Sequence of chain 1.L:
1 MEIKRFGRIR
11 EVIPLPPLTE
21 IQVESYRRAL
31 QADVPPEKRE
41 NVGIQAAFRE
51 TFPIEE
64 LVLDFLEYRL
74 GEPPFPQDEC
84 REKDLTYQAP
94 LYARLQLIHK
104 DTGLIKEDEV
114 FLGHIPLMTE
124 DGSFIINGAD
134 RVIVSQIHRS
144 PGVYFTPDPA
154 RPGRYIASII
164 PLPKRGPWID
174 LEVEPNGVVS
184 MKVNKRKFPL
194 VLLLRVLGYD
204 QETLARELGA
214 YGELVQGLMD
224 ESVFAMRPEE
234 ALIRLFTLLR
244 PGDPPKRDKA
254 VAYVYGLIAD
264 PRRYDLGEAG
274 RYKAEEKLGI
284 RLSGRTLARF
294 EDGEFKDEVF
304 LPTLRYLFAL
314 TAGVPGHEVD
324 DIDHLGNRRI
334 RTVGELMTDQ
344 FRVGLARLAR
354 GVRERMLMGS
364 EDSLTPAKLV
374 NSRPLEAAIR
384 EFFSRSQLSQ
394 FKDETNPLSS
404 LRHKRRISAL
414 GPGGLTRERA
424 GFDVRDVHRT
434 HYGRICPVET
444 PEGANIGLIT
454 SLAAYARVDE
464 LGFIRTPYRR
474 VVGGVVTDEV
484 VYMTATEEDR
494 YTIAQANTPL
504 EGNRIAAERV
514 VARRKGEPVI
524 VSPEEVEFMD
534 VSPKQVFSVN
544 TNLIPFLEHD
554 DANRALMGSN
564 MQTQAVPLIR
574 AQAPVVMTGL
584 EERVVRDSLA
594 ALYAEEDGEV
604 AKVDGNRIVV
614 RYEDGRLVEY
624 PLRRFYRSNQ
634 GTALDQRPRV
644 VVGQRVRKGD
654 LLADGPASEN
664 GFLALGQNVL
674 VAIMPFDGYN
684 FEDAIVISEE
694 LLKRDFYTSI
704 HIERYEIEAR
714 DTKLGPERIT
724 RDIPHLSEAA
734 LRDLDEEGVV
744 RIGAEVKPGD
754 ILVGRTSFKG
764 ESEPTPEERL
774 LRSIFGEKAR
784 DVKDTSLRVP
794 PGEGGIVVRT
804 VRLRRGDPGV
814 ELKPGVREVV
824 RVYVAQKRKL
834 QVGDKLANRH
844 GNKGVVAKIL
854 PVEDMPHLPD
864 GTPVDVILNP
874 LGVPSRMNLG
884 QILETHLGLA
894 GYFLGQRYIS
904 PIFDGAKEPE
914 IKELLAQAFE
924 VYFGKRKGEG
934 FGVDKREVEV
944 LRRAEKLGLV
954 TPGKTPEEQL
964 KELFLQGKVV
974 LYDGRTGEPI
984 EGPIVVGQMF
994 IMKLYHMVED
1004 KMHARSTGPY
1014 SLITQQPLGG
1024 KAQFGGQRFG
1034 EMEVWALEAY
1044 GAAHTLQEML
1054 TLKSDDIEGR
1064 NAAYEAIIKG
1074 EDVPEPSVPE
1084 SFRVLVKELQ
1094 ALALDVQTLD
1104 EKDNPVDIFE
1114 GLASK

Binding-site contacts:
Ligand atom C5' contacts residue PHE394 of chain 1.L at 4.2 Å (hydrophobic).
Ligand atom N2 contacts residue GLY342 of chain 1.O at 3.3 Å.
Ligand atom N1 contacts residue ILE341 of chain 1.O at 3.8 Å.
Ligand atom O3' contacts residue PHE394 of chain 1.L at 3.1 Å.
Ligand atom C2' contacts residue PHE394 of chain 1.L at 4.2 Å (hydrophobic).
Ligand atom N1 contacts residue GLY342 of chain 1.O at 3.9 Å.
Ligand atom N2 contacts residue ASP343 of chain 1.O at 4.4 Å.
Ligand atom C6 contacts residue ILE341 of chain 1.O at 3.6 Å (hydrophobic).
Ligand atom C2 contacts residue GLY342 of chain 1.O at 4.0 Å.
Ligand atom O4' contacts residue PHE394 of chain 1.L at 3.9 Å.
Ligand atom C4' contacts residue PHE394 of chain 1.L at 3.6 Å (hydrophobic).
Ligand atom O6 contacts residue ILE341 of chain 1.O at 3.1 Å.
Ligand atom O5' contacts residue PHE394 of chain 1.L at 3.9 Å.
Ligand atom C3' contacts residue PHE394 of chain 1.L at 4.0 Å (hydrophobic).
Ligand atom OP1 contacts residue ASN632 of chain 1.L at 4.3 Å.

The protein below binds the small molecule below.
Small molecule (SMILES): Nc1nc2c(ncn2[C@H]2C[C@H](O)[C@@H](COP(=O)(O)O)O2)c(=O)[nH]1

Sequence of chain 1.O:
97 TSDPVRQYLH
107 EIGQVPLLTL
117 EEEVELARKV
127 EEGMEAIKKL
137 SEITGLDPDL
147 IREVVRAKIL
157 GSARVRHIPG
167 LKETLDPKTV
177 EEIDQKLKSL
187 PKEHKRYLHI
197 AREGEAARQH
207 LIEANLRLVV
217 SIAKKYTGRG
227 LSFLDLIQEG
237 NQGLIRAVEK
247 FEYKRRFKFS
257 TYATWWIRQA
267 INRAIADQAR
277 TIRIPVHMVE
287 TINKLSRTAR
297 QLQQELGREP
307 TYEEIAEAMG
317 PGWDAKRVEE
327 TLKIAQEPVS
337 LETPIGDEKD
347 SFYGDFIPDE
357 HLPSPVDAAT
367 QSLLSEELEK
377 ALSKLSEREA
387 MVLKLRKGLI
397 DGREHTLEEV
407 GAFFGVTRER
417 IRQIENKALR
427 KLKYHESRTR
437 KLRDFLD